The protein below binds the small molecule below.
Small molecule (SMILES): CSC[C@H]1O[C@@H](n2cnc3c(N)ncnc32)[C@H](O)[C@@H]1O

Sequence of chain 1.B:
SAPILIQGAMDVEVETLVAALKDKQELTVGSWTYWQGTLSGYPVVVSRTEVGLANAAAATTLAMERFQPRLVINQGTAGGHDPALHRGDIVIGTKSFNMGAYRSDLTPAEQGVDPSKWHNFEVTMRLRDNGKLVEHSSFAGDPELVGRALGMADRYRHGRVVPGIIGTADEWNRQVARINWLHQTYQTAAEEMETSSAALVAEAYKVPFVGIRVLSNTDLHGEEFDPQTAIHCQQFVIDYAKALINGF

Binding-site contacts:
Ligand atom C5 contacts residue TRP173 of chain 1.B at 3.8 Å (hydrophobic).
Ligand atom C5 contacts residue GLY80 of chain 1.B at 3.7 Å.
Ligand atom C2' contacts residue GLU195 of chain 1.B at 3.9 Å.
Ligand atom N6 contacts residue GLY80 of chain 1.B at 3.3 Å.
Ligand atom O3' contacts residue ALA10 of chain 1.B at 3.5 Å.
Ligand atom N6 contacts residue GLU192 of chain 1.B at 3.6 Å (salt-bridge).
Ligand atom C5' contacts residue MET194 of chain 1.B at 3.8 Å (hydrophobic).
Ligand atom C3' contacts residue MET194 of chain 1.B at 3.8 Å (hydrophobic).
Ligand atom C2 contacts residue MET194 of chain 1.B at 3.8 Å (hydrophobic).
Ligand atom N7 contacts residue ASN218 of chain 1.B at 3.1 Å (h-bond).
Ligand atom N6 contacts residue ASN218 of chain 1.B at 3.0 Å (h-bond).
Ligand atom C2 contacts residue GLU192 of chain 1.B at 3.4 Å.
Ligand atom N1 contacts residue GLU192 of chain 1.B at 2.7 Å (salt-bridge).
Ligand atom C3' contacts residue GLU195 of chain 1.B at 3.4 Å.
Ligand atom C8 contacts residue THR78 of chain 1.B at 3.2 Å.
Ligand atom C1' contacts residue THR78 of chain 1.B at 3.4 Å.
Ligand atom O2' contacts residue MET194 of chain 1.B at 2.9 Å (h-bond).
Ligand atom O3' contacts residue VAL52 of chain 1.B at 3.8 Å.
Ligand atom N1 contacts residue TRP173 of chain 1.B at 3.6 Å.
Ligand atom C6 contacts residue GLY80 of chain 1.B at 3.7 Å.
Ligand atom S5' contacts residue MET194 of chain 1.B at 3.8 Å.
Ligand atom C8 contacts residue ALA79 of chain 1.B at 3.7 Å (hydrophobic).
Ligand atom C5' contacts residue TRP173 of chain 1.B at 3.5 Å (hydrophobic).
Ligand atom N3 contacts residue MET194 of chain 1.B at 3.4 Å.
Ligand atom N7 contacts residue GLY80 of chain 1.B at 3.6 Å (h-bond).
Ligand atom O2' contacts residue GLU193 of chain 1.B at 3.7 Å.
Ligand atom N6 contacts residue TRP173 of chain 1.B at 3.3 Å (h-bond).
Ligand atom C2 contacts residue GLU172 of chain 1.B at 3.1 Å.
Ligand atom O2' contacts residue GLU195 of chain 1.B at 2.8 Å (salt-bridge).
Ligand atom C6 contacts residue TRP173 of chain 1.B at 3.5 Å (hydrophobic).
Ligand atom N7 contacts residue TRP173 of chain 1.B at 3.6 Å.
Ligand atom O3' contacts residue GLU195 of chain 1.B at 2.6 Å (salt-bridge).
Ligand atom N9 contacts residue THR78 of chain 1.B at 3.5 Å (h-bond).
Ligand atom N1 contacts residue GLU172 of chain 1.B at 3.8 Å.
Ligand atom C2' contacts residue MET194 of chain 1.B at 3.7 Å (hydrophobic).
Ligand atom CS contacts residue MET11 of chain 1.B at 3.9 Å (hydrophobic).
Ligand atom O2' contacts residue ARG214 of chain 1.B at 3.4 Å (salt-bridge).
Ligand atom N7 contacts residue ALA79 of chain 1.B at 3.4 Å.
Ligand atom O4' contacts residue MET11 of chain 1.B at 3.8 Å.
Ligand atom C6 contacts residue GLU192 of chain 1.B at 3.6 Å.

Sequence of chain 1.A:
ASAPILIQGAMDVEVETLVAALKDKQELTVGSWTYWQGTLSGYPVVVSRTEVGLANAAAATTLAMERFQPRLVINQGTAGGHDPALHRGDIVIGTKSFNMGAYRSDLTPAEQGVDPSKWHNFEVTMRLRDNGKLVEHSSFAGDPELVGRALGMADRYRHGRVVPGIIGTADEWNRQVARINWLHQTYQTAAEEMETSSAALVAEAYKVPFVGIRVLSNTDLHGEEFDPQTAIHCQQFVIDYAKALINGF